A small-molecule ligand and the protein it binds are described below.
Small molecule (SMILES): CC(=O)N[C@H]1[C@H](O[C@H]2[C@H](O)[C@@H](NC(C)=O)CO[C@@H]2CO)O[C@H](CO)[C@@H](O[C@@H]2O[C@H](CO[C@H]3O[C@H](CO)[C@@H](O)[C@H](O)[C@@H]3O)[C@@H](O)[C@H](O[C@H]3O[C@H](CO[C@@H]4O[C@H](CO)[C@@H](O)[C@H](O)[C@@H]4O)[C@@H](O)[C@H](O)[C@@H]3O)[C@@H]2O)[C@@H]1O

Sequence of chain 1.A:
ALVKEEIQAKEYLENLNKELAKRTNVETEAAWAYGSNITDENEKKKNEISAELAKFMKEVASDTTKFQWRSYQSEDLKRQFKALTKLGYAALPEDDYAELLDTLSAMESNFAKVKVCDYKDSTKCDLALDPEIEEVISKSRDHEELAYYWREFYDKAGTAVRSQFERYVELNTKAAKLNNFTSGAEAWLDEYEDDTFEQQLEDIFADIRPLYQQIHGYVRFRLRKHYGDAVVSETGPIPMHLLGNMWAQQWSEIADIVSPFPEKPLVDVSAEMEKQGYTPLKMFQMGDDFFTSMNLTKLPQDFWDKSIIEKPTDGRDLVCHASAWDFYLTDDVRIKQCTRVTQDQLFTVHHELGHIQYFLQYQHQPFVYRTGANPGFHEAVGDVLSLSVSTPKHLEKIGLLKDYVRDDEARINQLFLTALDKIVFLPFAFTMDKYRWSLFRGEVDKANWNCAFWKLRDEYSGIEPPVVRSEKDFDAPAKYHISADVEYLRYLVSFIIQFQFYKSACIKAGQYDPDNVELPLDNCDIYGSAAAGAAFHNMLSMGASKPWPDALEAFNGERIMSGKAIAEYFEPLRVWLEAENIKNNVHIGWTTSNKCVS

Binding-site contacts:
Ligand atom O5 contacts residue ASN180 of chain 1.A at 2.4 Å (h-bond).
Ligand atom N2 contacts residue ASN180 of chain 1.A at 2.9 Å (h-bond).
Ligand atom C8 contacts residue LEU178 of chain 1.A at 3.8 Å (hydrophobic).
Ligand atom C8 contacts residue ASN180 of chain 1.A at 4.5 Å.
Ligand atom C8 contacts residue ASN179 of chain 1.A at 4.5 Å.
Ligand atom N2 contacts residue LEU178 of chain 1.A at 4.3 Å.
Ligand atom O7 contacts residue ASN180 of chain 1.A at 3.5 Å (h-bond).
Ligand atom O6 contacts residue GLN68 of chain 1.A at 4.0 Å.
Ligand atom C5 contacts residue ASN180 of chain 1.A at 3.6 Å.
Ligand atom C6 contacts residue GLN68 of chain 1.A at 4.2 Å.
Ligand atom C3 contacts residue ASN180 of chain 1.A at 3.8 Å.
Ligand atom C7 contacts residue ASN180 of chain 1.A at 3.4 Å.
Ligand atom C4 contacts residue ASN180 of chain 1.A at 4.2 Å.
Ligand atom O5 contacts residue GLN68 of chain 1.A at 3.7 Å.
Ligand atom C2 contacts residue ASN180 of chain 1.A at 2.5 Å.
Ligand atom C5 contacts residue GLN68 of chain 1.A at 3.5 Å.
Ligand atom C1 contacts residue ASN180 of chain 1.A at 1.4 Å.